Binding-site contacts:
Ligand atom O1B contacts residue LEU221 of chain 1.A at 4.0 Å.
Ligand atom O6 contacts residue GLU185 of chain 1.A at 3.0 Å (salt-bridge).
Ligand atom C10 contacts residue ALA129 of chain 1.A at 3.8 Å (hydrophobic).
Ligand atom O9 contacts residue GLY223 of chain 1.A at 4.0 Å.
Ligand atom O1B contacts residue SER131 of chain 1.A at 3.7 Å.
Ligand atom C10 contacts residue TRP146 of chain 1.A at 3.8 Å (hydrophobic).
Ligand atom C1 contacts residue THR130 of chain 1.A at 3.6 Å.
Ligand atom C1 contacts residue SER131 of chain 1.A at 3.7 Å.
Ligand atom O6 contacts residue VAL181 of chain 1.A at 3.3 Å.
Ligand atom O1A contacts residue THR130 of chain 1.A at 3.8 Å.
Ligand atom C6 contacts residue GLU185 of chain 1.A at 3.4 Å.
Ligand atom N5 contacts residue ALA129 of chain 1.A at 2.9 Å (h-bond).
Ligand atom O10 contacts residue LEU148 of chain 1.A at 3.7 Å.
Ligand atom C7 contacts residue TRP146 of chain 1.A at 4.0 Å (hydrophobic).
Ligand atom C11 contacts residue LEU148 of chain 1.A at 4.0 Å (hydrophobic).
Ligand atom C8 contacts residue TYR92 of chain 1.A at 3.6 Å (hydrophobic).
Ligand atom O9 contacts residue HIS178 of chain 1.A at 3.4 Å (h-bond).
Ligand atom C4 contacts residue ALA129 of chain 1.A at 3.2 Å (hydrophobic).
Ligand atom O10 contacts residue GLY128 of chain 1.A at 4.0 Å.
Ligand atom O8 contacts residue TYR92 of chain 1.A at 2.8 Å (h-bond).
Ligand atom O1B contacts residue THR130 of chain 1.A at 2.6 Å (h-bond).
Ligand atom N5 contacts residue TRP146 of chain 1.A at 3.7 Å.
Ligand atom C9 contacts residue GLU185 of chain 1.A at 3.3 Å.
Ligand atom C6 contacts residue LEU221 of chain 1.A at 3.8 Å (hydrophobic).
Ligand atom O4 contacts residue ALA129 of chain 1.A at 3.5 Å (h-bond).
Ligand atom O1A contacts residue SER131 of chain 1.A at 2.8 Å (h-bond).
Ligand atom C9 contacts residue TYR92 of chain 1.A at 3.3 Å (hydrophobic).
Ligand atom O7 contacts residue GLU185 of chain 1.A at 3.9 Å.
Ligand atom O6 contacts residue ASN219 of chain 1.A at 3.6 Å (h-bond).
Ligand atom O9 contacts residue GLU185 of chain 1.A at 2.4 Å (salt-bridge).
Ligand atom C5 contacts residue ALA129 of chain 1.A at 3.5 Å (hydrophobic).
Ligand atom C6 contacts residue SER131 of chain 1.A at 3.9 Å.
Ligand atom O10 contacts residue TRP146 of chain 1.A at 3.3 Å.
Ligand atom O8 contacts residue TRP146 of chain 1.A at 3.8 Å.
Ligand atom C8 contacts residue GLU185 of chain 1.A at 3.8 Å.
Ligand atom C9 contacts residue TRP146 of chain 1.A at 4.1 Å (hydrophobic).
Ligand atom C11 contacts residue LEU189 of chain 1.A at 3.5 Å (hydrophobic).
Ligand atom O10 contacts residue ALA129 of chain 1.A at 4.1 Å.
Ligand atom O9 contacts residue TYR92 of chain 1.A at 3.0 Å (h-bond).
Ligand atom C9 contacts residue HIS178 of chain 1.A at 3.4 Å.

The protein below binds the small molecule below.
Small molecule (SMILES): CC(=O)N[C@H]1[C@H](O[C@@H]2[C@@H](O)[C@H](O)O[C@H](CO)[C@@H]2O)O[C@H](CO[C@]2(C(=O)O)C[C@H](O)[C@@H](NC(C)=O)[C@H]([C@H](O)[C@H](O)CO)O2)[C@@H](O)[C@@H]1O[C@@H]1O[C@H](CO)[C@H](O)[C@H](O)[C@H]1O

Sequence of chain 1.A:
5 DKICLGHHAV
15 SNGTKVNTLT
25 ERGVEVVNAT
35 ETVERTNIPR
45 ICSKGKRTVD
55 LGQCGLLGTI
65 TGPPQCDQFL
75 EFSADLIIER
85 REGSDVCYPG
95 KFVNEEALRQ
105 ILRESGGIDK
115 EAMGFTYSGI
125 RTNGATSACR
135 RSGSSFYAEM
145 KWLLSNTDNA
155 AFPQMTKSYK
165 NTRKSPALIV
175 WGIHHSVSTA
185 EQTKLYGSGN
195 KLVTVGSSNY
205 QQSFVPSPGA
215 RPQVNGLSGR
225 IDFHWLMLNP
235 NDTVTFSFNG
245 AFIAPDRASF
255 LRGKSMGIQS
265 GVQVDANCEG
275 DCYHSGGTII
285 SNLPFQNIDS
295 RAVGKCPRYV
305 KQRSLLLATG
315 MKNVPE